This protein binds this small molecule.
Small molecule (SMILES): Cc1cc(CCCCCOc2ccc(C3=NCCO3)cc2)on1

Sequence of chain 39.C:
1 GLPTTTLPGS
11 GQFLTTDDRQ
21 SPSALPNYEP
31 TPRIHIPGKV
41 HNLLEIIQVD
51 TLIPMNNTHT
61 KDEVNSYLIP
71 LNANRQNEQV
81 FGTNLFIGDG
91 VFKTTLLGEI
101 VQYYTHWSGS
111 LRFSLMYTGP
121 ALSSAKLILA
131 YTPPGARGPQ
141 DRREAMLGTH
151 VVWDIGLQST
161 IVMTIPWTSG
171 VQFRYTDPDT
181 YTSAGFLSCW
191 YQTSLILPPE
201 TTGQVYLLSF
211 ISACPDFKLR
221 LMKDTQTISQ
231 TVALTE

Binding-site contacts:
Ligand atom C3C contacts residue TYR128 of chain 39.A at 3.4 Å (hydrophobic).
Ligand atom C2C contacts residue TYR197 of chain 39.A at 3.7 Å (hydrophobic).
Ligand atom N3A contacts residue TYR152 of chain 39.A at 3.5 Å.
Ligand atom N2 contacts residue LEU106 of chain 39.A at 3.8 Å.
Ligand atom O1B contacts residue TYR128 of chain 39.A at 3.4 Å (h-bond).
Ligand atom C1B contacts residue TYR128 of chain 39.A at 3.6 Å (hydrophobic).
Ligand atom C1B contacts residue ILE104 of chain 39.A at 4.0 Å (hydrophobic).
Ligand atom C4C contacts residue VAL188 of chain 39.A at 3.7 Å (hydrophobic).
Ligand atom C1B contacts residue VAL188 of chain 39.A at 3.8 Å (hydrophobic).
Ligand atom C2A contacts residue PHE186 of chain 39.A at 3.3 Å (hydrophobic).
Ligand atom C5A contacts residue VAL176 of chain 39.A at 3.6 Å (hydrophobic).
Ligand atom C1C contacts residue TYR128 of chain 39.A at 3.7 Å (hydrophobic).
Ligand atom O1A contacts residue PHE186 of chain 39.A at 3.0 Å.
Ligand atom C6B contacts residue TYR128 of chain 39.A at 3.3 Å (hydrophobic).
Ligand atom C5C contacts residue VAL191 of chain 39.A at 3.8 Å (hydrophobic).
Ligand atom O1 contacts residue MET221 of chain 39.A at 3.9 Å.
Ligand atom O1 contacts residue LEU106 of chain 39.A at 3.7 Å.
Ligand atom C5 contacts residue LEU106 of chain 39.A at 3.8 Å (hydrophobic).
Ligand atom C6B contacts residue ILE104 of chain 39.A at 3.6 Å (hydrophobic).
Ligand atom C2A contacts residue TYR152 of chain 39.A at 3.6 Å (hydrophobic).
Ligand atom N2 contacts residue ASN219 of chain 39.A at 3.8 Å.
Ligand atom C5B contacts residue PHE186 of chain 39.A at 3.9 Å (hydrophobic).
Ligand atom N3A contacts residue PHE186 of chain 39.A at 4.0 Å.
Ligand atom C31 contacts residue ASN219 of chain 39.A at 3.3 Å.
Ligand atom O1B contacts residue ILE104 of chain 39.A at 3.9 Å.
Ligand atom C5B contacts residue MET224 of chain 39.A at 3.8 Å (hydrophobic).
Ligand atom C3B contacts residue VAL188 of chain 39.A at 3.8 Å (hydrophobic).
Ligand atom C4B contacts residue PHE186 of chain 39.A at 3.6 Å (hydrophobic).
Ligand atom C2B contacts residue VAL188 of chain 39.A at 3.5 Å (hydrophobic).
Ligand atom N3A contacts residue ALA24 of chain 39.C at 3.8 Å.
Ligand atom C3B contacts residue TYR152 of chain 39.A at 3.7 Å (hydrophobic).
Ligand atom C5A contacts residue PHE186 of chain 39.A at 3.5 Å (hydrophobic).
Ligand atom N3A contacts residue PRO174 of chain 39.A at 3.7 Å.
Ligand atom C4A contacts residue PRO174 of chain 39.A at 3.1 Å (hydrophobic).
Ligand atom C4C contacts residue VAL191 of chain 39.A at 3.0 Å (hydrophobic).
Ligand atom C4 contacts residue LEU106 of chain 39.A at 3.9 Å (hydrophobic).
Ligand atom C4 contacts residue TYR197 of chain 39.A at 3.8 Å (hydrophobic).
Ligand atom C4B contacts residue TYR152 of chain 39.A at 3.8 Å (hydrophobic).
Ligand atom C1C contacts residue LEU106 of chain 39.A at 3.8 Å (hydrophobic).
Ligand atom C3 contacts residue ASN219 of chain 39.A at 4.0 Å.

Sequence of chain 39.A:
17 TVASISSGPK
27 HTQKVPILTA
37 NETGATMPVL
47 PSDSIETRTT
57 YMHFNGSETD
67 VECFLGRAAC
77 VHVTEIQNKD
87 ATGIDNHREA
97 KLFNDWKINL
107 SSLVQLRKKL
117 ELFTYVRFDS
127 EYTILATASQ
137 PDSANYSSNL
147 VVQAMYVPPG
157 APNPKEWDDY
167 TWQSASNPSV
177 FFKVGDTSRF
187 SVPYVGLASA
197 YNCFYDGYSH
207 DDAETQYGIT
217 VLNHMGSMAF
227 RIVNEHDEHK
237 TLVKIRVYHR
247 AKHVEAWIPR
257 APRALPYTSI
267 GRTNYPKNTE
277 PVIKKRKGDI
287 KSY